Sequence of chain 1.C:
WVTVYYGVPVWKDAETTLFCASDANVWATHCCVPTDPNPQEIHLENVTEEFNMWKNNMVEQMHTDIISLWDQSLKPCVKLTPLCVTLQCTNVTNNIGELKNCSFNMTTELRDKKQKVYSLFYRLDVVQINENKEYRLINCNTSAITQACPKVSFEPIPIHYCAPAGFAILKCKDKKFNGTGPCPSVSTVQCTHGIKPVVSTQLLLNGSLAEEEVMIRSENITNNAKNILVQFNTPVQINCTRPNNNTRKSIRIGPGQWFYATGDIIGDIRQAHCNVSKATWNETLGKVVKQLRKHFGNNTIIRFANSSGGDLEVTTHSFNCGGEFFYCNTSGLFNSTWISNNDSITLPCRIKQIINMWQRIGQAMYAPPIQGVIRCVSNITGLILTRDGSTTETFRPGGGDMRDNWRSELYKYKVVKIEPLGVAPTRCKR

Binding-site contacts:
Ligand atom O1 contacts residue ASN122 of chain 1.C at 3.4 Å.
Ligand atom C8 contacts residue GLN132 of chain 1.C at 4.3 Å.
Ligand atom C8 contacts residue PHE121 of chain 1.C at 3.7 Å (hydrophobic).
Ligand atom C7 contacts residue PHE121 of chain 1.C at 4.3 Å (hydrophobic).
Ligand atom C8 contacts residue LYS133 of chain 1.C at 3.7 Å.
Ligand atom N2 contacts residue ASN122 of chain 1.C at 3.7 Å.
Ligand atom C7 contacts residue ASN122 of chain 1.C at 3.7 Å.
Ligand atom O7 contacts residue ASN122 of chain 1.C at 4.1 Å.
Ligand atom C1 contacts residue ASN122 of chain 1.C at 4.2 Å.
Ligand atom O7 contacts residue PHE121 of chain 1.C at 4.2 Å.
Ligand atom C8 contacts residue ASN122 of chain 1.C at 3.5 Å.

A small-molecule ligand and the protein it binds are described below.
Small molecule (SMILES): CC(=O)N[C@@H]1[C@@H](O)[C@H](O)[C@@H](CO)O[C@H]1O